Binding-site contacts:
Ligand atom C32 contacts residue ARG82 of chain 1.A at 3.6 Å.
Ligand atom O25 contacts residue GLY40 of chain 1.A at 3.5 Å.
Ligand atom O2 contacts residue THR18 of chain 1.A at 3.2 Å (h-bond).
Ligand atom O2 contacts residue TYR20 of chain 1.A at 3.1 Å (h-bond).
Ligand atom C26 contacts residue ASP226 of chain 1.A at 3.8 Å.
Ligand atom C10 contacts residue PRO118 of chain 1.A at 3.8 Å (hydrophobic).
Ligand atom C35 contacts residue SER41 of chain 1.A at 3.5 Å.
Ligand atom C19 contacts residue VAL127 of chain 1.A at 3.5 Å (hydrophobic).
Ligand atom N23 contacts residue GLY228 of chain 1.A at 2.6 Å (h-bond).
Ligand atom C32 contacts residue TYR83 of chain 1.A at 3.7 Å (hydrophobic).
Ligand atom O25 contacts residue ASP38 of chain 1.A at 2.9 Å (salt-bridge).
Ligand atom C35 contacts residue ASN43 of chain 1.A at 3.6 Å.
Ligand atom C4 contacts residue ALA229 of chain 1.A at 3.7 Å (hydrophobic).
Ligand atom O30 contacts residue SER84 of chain 1.A at 2.9 Å (h-bond).
Ligand atom C4 contacts residue GLY228 of chain 1.A at 3.7 Å.
Ligand atom C9 contacts residue PHE124 of chain 1.A at 3.7 Å (hydrophobic).
Ligand atom C1 contacts residue TYR20 of chain 1.A at 3.4 Å (hydrophobic).
Ligand atom O2 contacts residue GLN19 of chain 1.A at 3.7 Å.
Ligand atom C27 contacts residue GLY40 of chain 1.A at 3.5 Å.
Ligand atom C1 contacts residue THR227 of chain 1.A at 3.1 Å.
Ligand atom C8 contacts residue PHE124 of chain 1.A at 3.5 Å (hydrophobic).
Ligand atom C10 contacts residue ALA122 of chain 1.A at 3.6 Å (hydrophobic).
Ligand atom C5 contacts residue PHE124 of chain 1.A at 3.7 Å (hydrophobic).
Ligand atom C3 contacts residue GLY228 of chain 1.A at 3.6 Å.
Ligand atom C35 contacts residue GLN135 of chain 1.A at 3.1 Å.
Ligand atom C7 contacts residue PHE124 of chain 1.A at 3.7 Å (hydrophobic).
Ligand atom C4 contacts residue THR18 of chain 1.A at 3.6 Å.
Ligand atom C3 contacts residue ALA229 of chain 1.A at 3.7 Å (hydrophobic).
Ligand atom O25 contacts residue ASP226 of chain 1.A at 3.5 Å (salt-bridge).
Ligand atom C35 contacts residue SER42 of chain 1.A at 3.5 Å.
Ligand atom C17 contacts residue GLY228 of chain 1.A at 3.4 Å.
Ligand atom N31 contacts residue GLY40 of chain 1.A at 3.8 Å.
Ligand atom N23 contacts residue ASP38 of chain 1.A at 3.5 Å (salt-bridge).
Ligand atom C16 contacts residue GLY228 of chain 1.A at 3.5 Å.
Ligand atom N23 contacts residue ASP226 of chain 1.A at 3.1 Å (salt-bridge).
Ligand atom O14 contacts residue THR85 of chain 1.A at 2.7 Å (h-bond).
Ligand atom C1 contacts residue TYR162 of chain 1.A at 3.7 Å (hydrophobic).
Ligand atom C19 contacts residue PHE124 of chain 1.A at 3.3 Å (hydrophobic).
Ligand atom C9 contacts residue ALA122 of chain 1.A at 3.8 Å (hydrophobic).
Ligand atom O30 contacts residue TYR83 of chain 1.A at 3.3 Å.

This protein binds this small molecule.
Small molecule (SMILES): CCCCNC(=O)[C@H](C)C[C@H](O)[C@@H](N)C[C@H](CNC(=O)c1ccccc1OCCCOC)C(C)C

Sequence of chain 1.A:
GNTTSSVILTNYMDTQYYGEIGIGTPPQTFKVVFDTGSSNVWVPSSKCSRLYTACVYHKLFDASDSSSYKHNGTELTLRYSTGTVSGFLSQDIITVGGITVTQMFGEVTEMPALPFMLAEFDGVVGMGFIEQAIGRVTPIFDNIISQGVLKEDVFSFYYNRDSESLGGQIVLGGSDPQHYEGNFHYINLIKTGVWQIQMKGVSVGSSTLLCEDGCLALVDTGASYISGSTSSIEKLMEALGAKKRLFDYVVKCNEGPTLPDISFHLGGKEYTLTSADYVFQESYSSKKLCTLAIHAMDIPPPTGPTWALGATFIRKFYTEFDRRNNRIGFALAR